This protein binds this small molecule.
Small molecule (SMILES): CC(C)C[C@H](NC(=O)[C@H](CC(N)=O)NC(=O)[C@@H](N)CCCCN)C(=O)O

Binding-site contacts:
Ligand atom CB contacts residue ALA105 of chain 1.A at 3.9 Å (hydrophobic).
Ligand atom CB contacts residue VAL106 of chain 1.A at 3.9 Å (hydrophobic).
Ligand atom ND2 contacts residue PRO166 of chain 1.A at 3.0 Å (h-bond).
Ligand atom O contacts residue ZN1 of chain 1.C at 2.6 Å.
Ligand atom OXT contacts residue GLU142 of chain 1.A at 3.5 Å (salt-bridge).
Ligand atom CD1 contacts residue PRO166 of chain 1.A at 3.6 Å (hydrophobic).
Ligand atom C contacts residue GLU142 of chain 1.A at 3.0 Å.
Ligand atom CA contacts residue ALA105 of chain 1.A at 3.4 Å (hydrophobic).
Ligand atom O contacts residue ALA105 of chain 1.A at 3.6 Å.
Ligand atom CD1 contacts residue LEU168 of chain 1.A at 3.5 Å (hydrophobic).
Ligand atom CD1 contacts residue SER167 of chain 1.A at 3.9 Å.
Ligand atom O contacts residue GLY108 of chain 1.A at 3.7 Å.
Ligand atom N contacts residue PRO166 of chain 1.A at 3.7 Å.
Ligand atom CD1 contacts residue ALA165 of chain 1.A at 3.6 Å (hydrophobic).
Ligand atom C contacts residue VAL107 of chain 1.A at 3.8 Å (hydrophobic).
Ligand atom CB contacts residue ALA105 of chain 1.A at 3.3 Å (hydrophobic).
Ligand atom O contacts residue SER167 of chain 1.A at 3.2 Å.
Ligand atom O contacts residue HIS141 of chain 1.A at 2.9 Å.
Ligand atom CB contacts residue HIS141 of chain 1.A at 3.4 Å.
Ligand atom OXT contacts residue GLY108 of chain 1.A at 2.4 Å (h-bond).
Ligand atom C contacts residue ALA105 of chain 1.A at 3.8 Å (hydrophobic).
Ligand atom N contacts residue ALA105 of chain 1.A at 3.9 Å.
Ligand atom O contacts residue VAL106 of chain 1.A at 3.2 Å.
Ligand atom CD contacts residue ALA105 of chain 1.A at 3.7 Å (hydrophobic).
Ligand atom CD2 contacts residue LEU168 of chain 1.A at 3.6 Å (hydrophobic).
Ligand atom CD2 contacts residue VAL138 of chain 1.A at 3.6 Å (hydrophobic).
Ligand atom C contacts residue LEU168 of chain 1.A at 3.8 Å (hydrophobic).
Ligand atom N contacts residue ALA105 of chain 1.A at 2.7 Å (h-bond).
Ligand atom CA contacts residue GLU142 of chain 1.A at 3.5 Å.
Ligand atom C contacts residue HIS141 of chain 1.A at 3.9 Å.
Ligand atom O contacts residue GLU142 of chain 1.A at 2.9 Å (salt-bridge).
Ligand atom CA contacts residue GLY108 of chain 1.A at 3.8 Å.
Ligand atom C contacts residue GLY108 of chain 1.A at 3.2 Å.
Ligand atom C contacts residue ZN1 of chain 1.C at 3.7 Å.
Ligand atom CD1 contacts residue HIS141 of chain 1.A at 3.6 Å.
Ligand atom N contacts residue VAL107 of chain 1.A at 3.5 Å.
Ligand atom CB contacts residue GLU142 of chain 1.A at 3.3 Å.
Ligand atom O contacts residue LEU168 of chain 1.A at 2.7 Å (h-bond).
Ligand atom O contacts residue VAL107 of chain 1.A at 2.7 Å (h-bond).
Ligand atom CE contacts residue SER167 of chain 1.A at 3.7 Å.

Sequence of chain 1.A:
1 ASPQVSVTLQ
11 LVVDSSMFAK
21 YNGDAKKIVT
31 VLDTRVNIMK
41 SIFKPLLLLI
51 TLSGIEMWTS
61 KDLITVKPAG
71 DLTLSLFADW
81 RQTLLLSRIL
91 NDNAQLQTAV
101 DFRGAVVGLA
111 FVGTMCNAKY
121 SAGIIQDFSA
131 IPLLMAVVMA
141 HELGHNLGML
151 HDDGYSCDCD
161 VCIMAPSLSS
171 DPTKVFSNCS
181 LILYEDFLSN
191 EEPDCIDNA